The protein below binds the small molecule below.
Small molecule (SMILES): CC(=O)N[C@@H]1[C@@H](O)[C@H](O)[C@@H](CO)O[C@H]1O

Sequence of chain 1.D:
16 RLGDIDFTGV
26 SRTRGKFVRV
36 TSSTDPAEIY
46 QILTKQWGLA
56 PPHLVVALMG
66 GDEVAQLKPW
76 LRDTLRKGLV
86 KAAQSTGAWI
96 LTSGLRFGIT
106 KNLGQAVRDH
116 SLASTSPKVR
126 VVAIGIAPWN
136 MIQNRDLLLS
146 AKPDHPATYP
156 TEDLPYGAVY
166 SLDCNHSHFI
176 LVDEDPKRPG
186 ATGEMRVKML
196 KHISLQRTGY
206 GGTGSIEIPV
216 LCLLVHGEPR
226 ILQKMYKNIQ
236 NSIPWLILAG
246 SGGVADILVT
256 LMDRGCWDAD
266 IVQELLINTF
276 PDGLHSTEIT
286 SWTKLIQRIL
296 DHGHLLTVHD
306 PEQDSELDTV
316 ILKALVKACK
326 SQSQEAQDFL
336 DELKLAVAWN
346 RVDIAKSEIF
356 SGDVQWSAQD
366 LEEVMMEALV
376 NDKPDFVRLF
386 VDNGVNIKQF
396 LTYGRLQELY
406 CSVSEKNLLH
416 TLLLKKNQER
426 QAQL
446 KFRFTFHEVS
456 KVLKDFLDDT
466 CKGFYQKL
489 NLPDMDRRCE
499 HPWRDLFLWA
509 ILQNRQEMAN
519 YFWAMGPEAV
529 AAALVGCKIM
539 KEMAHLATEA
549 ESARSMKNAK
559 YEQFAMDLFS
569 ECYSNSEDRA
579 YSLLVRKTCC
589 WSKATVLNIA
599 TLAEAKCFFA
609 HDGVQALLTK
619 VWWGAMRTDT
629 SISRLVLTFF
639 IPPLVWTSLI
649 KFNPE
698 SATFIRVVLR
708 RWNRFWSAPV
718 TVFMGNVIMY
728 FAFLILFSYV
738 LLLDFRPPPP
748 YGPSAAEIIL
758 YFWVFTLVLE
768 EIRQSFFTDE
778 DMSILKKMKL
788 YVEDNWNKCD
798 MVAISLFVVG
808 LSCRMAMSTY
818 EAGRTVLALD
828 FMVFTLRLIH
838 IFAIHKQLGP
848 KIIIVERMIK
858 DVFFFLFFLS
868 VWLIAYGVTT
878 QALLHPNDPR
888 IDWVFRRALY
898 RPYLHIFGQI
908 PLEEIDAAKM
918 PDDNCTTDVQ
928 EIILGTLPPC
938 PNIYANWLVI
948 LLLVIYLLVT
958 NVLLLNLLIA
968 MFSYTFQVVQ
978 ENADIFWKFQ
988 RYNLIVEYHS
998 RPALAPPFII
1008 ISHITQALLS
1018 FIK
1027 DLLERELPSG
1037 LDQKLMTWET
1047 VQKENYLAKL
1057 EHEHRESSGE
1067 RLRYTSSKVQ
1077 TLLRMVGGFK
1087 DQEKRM

Binding-site contacts:
Ligand atom O7 contacts residue ASN921 of chain 1.D at 3.1 Å (h-bond).
Ligand atom O5 contacts residue ASN921 of chain 1.D at 2.4 Å (h-bond).
Ligand atom C2 contacts residue ASN921 of chain 1.D at 2.4 Å.
Ligand atom C7 contacts residue ASN921 of chain 1.D at 3.1 Å.
Ligand atom C3 contacts residue ASN921 of chain 1.D at 3.8 Å.
Ligand atom C8 contacts residue ASN921 of chain 1.D at 4.0 Å.
Ligand atom C5 contacts residue ASN921 of chain 1.D at 3.7 Å.
Ligand atom C4 contacts residue ASN921 of chain 1.D at 4.2 Å.
Ligand atom C8 contacts residue ASP919 of chain 1.D at 4.5 Å.
Ligand atom C1 contacts residue ASN921 of chain 1.D at 1.4 Å.
Ligand atom N2 contacts residue ASN921 of chain 1.D at 2.8 Å (h-bond).